Binding-site contacts:
Ligand atom O3 contacts residue NI1 of chain 1.F at 2.3 Å (h-bond).
Ligand atom C11 contacts residue LEU126 of chain 1.B at 3.8 Å (hydrophobic).
Ligand atom O3 contacts residue HIS133 of chain 1.B at 2.9 Å (h-bond).
Ligand atom N1 contacts residue GLY46 of chain 1.B at 2.9 Å (h-bond).
Ligand atom O5 contacts residue GLU88 of chain 1.B at 3.8 Å.
Ligand atom N2 contacts residue GLY90 of chain 1.B at 3.6 Å (h-bond).
Ligand atom C15 contacts residue ARG98 of chain 1.B at 3.7 Å.
Ligand atom N1 contacts residue HIS133 of chain 1.B at 3.3 Å (h-bond).
Ligand atom O2 contacts residue LEU92 of chain 1.B at 3.1 Å (h-bond).
Ligand atom O3 contacts residue GLU134 of chain 1.B at 2.5 Å (salt-bridge).
Ligand atom C8 contacts residue ILE45 of chain 1.B at 3.7 Å (hydrophobic).
Ligand atom O4 contacts residue GLY44 of chain 1.B at 3.6 Å.
Ligand atom O1 contacts residue GLY44 of chain 1.B at 3.5 Å.
Ligand atom C6 contacts residue GLY46 of chain 1.B at 3.4 Å.
Ligand atom C7 contacts residue GLU134 of chain 1.B at 3.4 Å.
Ligand atom N1 contacts residue NI1 of chain 1.F at 3.2 Å (h-bond).
Ligand atom O2 contacts residue NI1 of chain 1.F at 2.8 Å (h-bond).
Ligand atom O4 contacts residue ILE45 of chain 1.B at 2.7 Å (h-bond).
Ligand atom C7 contacts residue HIS133 of chain 1.B at 3.5 Å.
Ligand atom O3 contacts residue HIS137 of chain 1.B at 3.1 Å (h-bond).
Ligand atom C16 contacts residue GLY90 of chain 1.B at 3.8 Å.
Ligand atom O5 contacts residue GLU89 of chain 1.B at 3.6 Å.
Ligand atom C3 contacts residue HIS133 of chain 1.B at 3.4 Å.
Ligand atom O2 contacts residue CYS91 of chain 1.B at 3.2 Å.
Ligand atom C12 contacts residue LEU126 of chain 1.B at 3.8 Å (hydrophobic).
Ligand atom O2 contacts residue HIS133 of chain 1.B at 3.6 Å (h-bond).
Ligand atom C3 contacts residue GLY90 of chain 1.B at 3.4 Å.
Ligand atom N1 contacts residue GLN51 of chain 1.B at 3.7 Å.
Ligand atom C7 contacts residue GLY46 of chain 1.B at 3.4 Å.
Ligand atom C11 contacts residue ILE87 of chain 1.B at 3.7 Å (hydrophobic).
Ligand atom N1 contacts residue GLU134 of chain 1.B at 2.2 Å (salt-bridge).
Ligand atom C12 contacts residue ILE45 of chain 1.B at 3.6 Å (hydrophobic).
Ligand atom C14 contacts residue GLY44 of chain 1.B at 3.6 Å.
Ligand atom O5 contacts residue GLY90 of chain 1.B at 3.0 Å (h-bond).
Ligand atom C7 contacts residue NI1 of chain 1.F at 3.3 Å.
Ligand atom C1 contacts residue CYS130 of chain 1.B at 3.5 Å (hydrophobic).
Ligand atom O3 contacts residue GLN51 of chain 1.B at 2.7 Å (h-bond).
Ligand atom C5 contacts residue GLY90 of chain 1.B at 3.3 Å.
Ligand atom C14 contacts residue GLU43 of chain 1.B at 3.6 Å.
Ligand atom C3 contacts residue GLU89 of chain 1.B at 3.6 Å.

Sequence of chain 1.B:
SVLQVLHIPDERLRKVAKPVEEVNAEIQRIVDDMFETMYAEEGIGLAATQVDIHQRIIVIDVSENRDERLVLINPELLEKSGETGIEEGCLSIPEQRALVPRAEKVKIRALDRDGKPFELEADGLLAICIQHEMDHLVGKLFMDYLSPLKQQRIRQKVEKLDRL

This small molecule binds to this protein.
Small molecule (SMILES): CC(C)C[C@@H](C(=O)N[C@H](C(=O)N(C)C)C(C)(C)C)[C@H](O)C(=O)NO